A protein and the small-molecule ligand that binds it are described below.
Small molecule (SMILES): CC(=O)N[C@@H]1[C@@H](O)[C@H](O)[C@@H](CO)O[C@H]1O

Binding-site contacts:
Ligand atom O5 contacts residue THR70 of chain 3.B at 4.2 Å.
Ligand atom C6 contacts residue ARG132 of chain 3.B at 3.9 Å.
Ligand atom C3 contacts residue ASN68 of chain 3.B at 3.8 Å.
Ligand atom O5 contacts residue MET100 of chain 3.B at 4.0 Å.
Ligand atom C4 contacts residue ARG132 of chain 3.B at 4.0 Å.
Ligand atom C1 contacts residue THR70 of chain 3.B at 3.5 Å.
Ligand atom C5 contacts residue ARG132 of chain 3.B at 4.4 Å.
Ligand atom C4 contacts residue ASN68 of chain 3.B at 4.2 Å.
Ligand atom O5 contacts residue ASN68 of chain 3.B at 2.4 Å (h-bond).
Ligand atom O7 contacts residue ASN68 of chain 3.B at 3.7 Å.
Ligand atom C5 contacts residue THR70 of chain 3.B at 4.3 Å.
Ligand atom O4 contacts residue ARG132 of chain 3.B at 2.7 Å (salt-bridge).
Ligand atom C8 contacts residue ASN68 of chain 3.B at 3.2 Å.
Ligand atom C7 contacts residue ASN68 of chain 3.B at 3.1 Å.
Ligand atom C1 contacts residue ASN68 of chain 3.B at 1.4 Å.
Ligand atom N2 contacts residue ASN68 of chain 3.B at 2.9 Å (h-bond).
Ligand atom O6 contacts residue ARG132 of chain 3.B at 2.9 Å (salt-bridge).
Ligand atom C3 contacts residue THR70 of chain 3.B at 4.4 Å.
Ligand atom C5 contacts residue ASN68 of chain 3.B at 3.7 Å.
Ligand atom C8 contacts residue HIS67 of chain 3.B at 4.3 Å.
Ligand atom C8 contacts residue GLY69 of chain 3.B at 3.4 Å.
Ligand atom C2 contacts residue ASN68 of chain 3.B at 2.5 Å.
Ligand atom C2 contacts residue THR70 of chain 3.B at 4.2 Å.
Ligand atom N2 contacts residue THR70 of chain 3.B at 4.1 Å.

Sequence of chain 3.B:
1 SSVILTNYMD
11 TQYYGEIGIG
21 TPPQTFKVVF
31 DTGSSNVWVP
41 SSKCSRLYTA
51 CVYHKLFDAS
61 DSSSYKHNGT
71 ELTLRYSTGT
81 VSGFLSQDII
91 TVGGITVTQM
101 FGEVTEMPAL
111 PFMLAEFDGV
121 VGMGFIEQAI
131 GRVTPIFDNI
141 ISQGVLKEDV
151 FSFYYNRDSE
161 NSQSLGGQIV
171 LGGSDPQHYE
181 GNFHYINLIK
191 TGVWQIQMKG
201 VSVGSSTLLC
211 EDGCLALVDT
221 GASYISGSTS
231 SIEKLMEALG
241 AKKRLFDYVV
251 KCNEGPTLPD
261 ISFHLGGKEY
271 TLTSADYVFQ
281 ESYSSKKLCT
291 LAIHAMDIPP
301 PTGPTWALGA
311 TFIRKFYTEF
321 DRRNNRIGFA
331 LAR